The protein below binds the small molecule below.
Small molecule (SMILES): COc1ccc(C[C@H](N)C(=O)N[C@H]2[C@@H](O)[C@H](n3cnc4c(N(C)C)ncnc43)O[C@@H]2CO[P](=O)(O)O[C@H]2[C@@H](O)[C@H](n3ccc(N)nc3=O)O[C@@H]2CO[P](=O)(O)O[C@H]2[C@@H](O)[C@H](n3ccc(N)nc3=O)O[C@@H]2CO)cc1

Binding-site contacts:
Ligand atom C2 contacts residue MG1 of chain 1.GL at 3.4 Å.
Ligand atom OP1 contacts residue MG1 of chain 1.HP at 3.8 Å.
Ligand atom OP1 contacts residue HIS3 of chain 1.TA at 4.1 Å.
Ligand atom N3 contacts residue MG1 of chain 1.GL at 3.3 Å.
Ligand atom O2 contacts residue MG1 of chain 1.GL at 2.6 Å.

Sequence of chain 1.TA:
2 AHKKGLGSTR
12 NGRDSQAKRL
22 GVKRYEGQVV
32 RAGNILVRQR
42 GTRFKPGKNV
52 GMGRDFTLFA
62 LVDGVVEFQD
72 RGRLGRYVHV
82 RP